Sequence of chain 32.B:
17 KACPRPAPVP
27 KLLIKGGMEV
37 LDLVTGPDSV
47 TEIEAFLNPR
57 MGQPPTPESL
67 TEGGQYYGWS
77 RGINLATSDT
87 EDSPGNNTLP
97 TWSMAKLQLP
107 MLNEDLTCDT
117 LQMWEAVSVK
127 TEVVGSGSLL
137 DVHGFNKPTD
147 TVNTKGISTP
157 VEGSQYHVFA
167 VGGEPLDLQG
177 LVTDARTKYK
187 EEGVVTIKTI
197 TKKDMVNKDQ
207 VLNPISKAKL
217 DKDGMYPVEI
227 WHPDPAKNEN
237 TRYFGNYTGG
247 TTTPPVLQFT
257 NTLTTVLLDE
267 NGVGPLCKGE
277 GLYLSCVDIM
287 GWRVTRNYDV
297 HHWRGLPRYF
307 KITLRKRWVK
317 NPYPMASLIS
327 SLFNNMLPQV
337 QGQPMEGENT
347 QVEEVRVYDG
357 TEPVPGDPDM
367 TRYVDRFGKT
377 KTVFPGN

Binding-site contacts:
Ligand atom C5 contacts residue TYR72 of chain 32.B at 3.9 Å (hydrophobic).
Ligand atom O6 contacts residue ASN93 of chain 32.B at 3.2 Å (h-bond).
Ligand atom C1 contacts residue TYR72 of chain 32.B at 4.1 Å (hydrophobic).
Ligand atom C4 contacts residue GLY78 of chain 32.B at 3.6 Å.
Ligand atom N5 contacts residue TYR72 of chain 32.B at 3.1 Å (h-bond).
Ligand atom C3 contacts residue ARG77 of chain 32.B at 3.9 Å.
Ligand atom C3 contacts residue GLY78 of chain 32.B at 4.1 Å.
Ligand atom O4 contacts residue HIS298 of chain 32.B at 2.9 Å (h-bond).
Ligand atom O4 contacts residue ILE79 of chain 32.B at 3.6 Å (h-bond).
Ligand atom O4 contacts residue GLY78 of chain 32.B at 3.0 Å.
Ligand atom C6 contacts residue ASN93 of chain 32.B at 3.2 Å.
Ligand atom O1B contacts residue ASN80 of chain 32.B at 4.3 Å.
Ligand atom C3 contacts residue HIS298 of chain 32.B at 3.4 Å.
Ligand atom O8 contacts residue ARG77 of chain 32.B at 3.4 Å (salt-bridge).
Ligand atom C3 contacts residue GLY78 of chain 32.B at 3.9 Å.
Ligand atom C4 contacts residue HIS298 of chain 32.B at 3.4 Å.
Ligand atom O1B contacts residue ARG77 of chain 32.B at 3.1 Å (salt-bridge).
Ligand atom O4 contacts residue ASN80 of chain 32.B at 4.2 Å.
Ligand atom C3 contacts residue VAL296 of chain 32.B at 3.5 Å (hydrophobic).
Ligand atom C4 contacts residue TYR72 of chain 32.B at 4.1 Å (hydrophobic).
Ligand atom O1A contacts residue TYR72 of chain 32.B at 3.4 Å.
Ligand atom C2 contacts residue GLY78 of chain 32.B at 4.1 Å.
Ligand atom C7 contacts residue TYR72 of chain 32.B at 4.3 Å (hydrophobic).
Ligand atom O1B contacts residue SER89 of chain 32.B at 4.1 Å.
Ligand atom O4 contacts residue VAL296 of chain 32.B at 4.0 Å.
Ligand atom C10 contacts residue TYR72 of chain 32.B at 4.1 Å (hydrophobic).
Ligand atom C5 contacts residue ASN93 of chain 32.B at 4.3 Å.
Ligand atom C4 contacts residue ARG77 of chain 32.B at 4.0 Å.
Ligand atom C11 contacts residue TYR72 of chain 32.B at 4.0 Å (hydrophobic).
Ligand atom C6 contacts residue TYR72 of chain 32.B at 4.0 Å (hydrophobic).
Ligand atom C8 contacts residue ARG77 of chain 32.B at 4.3 Å.
Ligand atom C1 contacts residue ARG77 of chain 32.B at 3.4 Å.
Ligand atom O4 contacts residue THR291 of chain 32.B at 3.1 Å.
Ligand atom O3 contacts residue GLY78 of chain 32.B at 3.4 Å.
Ligand atom O1A contacts residue ARG77 of chain 32.B at 2.9 Å (salt-bridge).
Ligand atom C11 contacts residue ASP85 of chain 32.C at 4.0 Å.
Ligand atom O3 contacts residue VAL296 of chain 32.B at 4.0 Å.
Ligand atom O1A contacts residue GLY78 of chain 32.B at 4.0 Å.
Ligand atom O8 contacts residue TYR72 of chain 32.B at 3.4 Å (h-bond).
Ligand atom O1B contacts residue TYR72 of chain 32.B at 4.2 Å.

The protein below binds the small molecule below.
Small molecule (SMILES): CC(=O)N[C@@H]1[C@@H](O[C@@H]2O[C@H](CO)[C@H](O)[C@H](O[C@]3(C(=O)O)C[C@H](O)[C@@H](NC(C)=O)[C@H]([C@H](O)[C@H](O)CO)O3)[C@H]2O)[C@H](O)[C@@H](CO[C@]2(C(=O)O)C[C@H](O)[C@@H](NC(C)=O)[C@H]([C@H](O)[C@H](O)CO)O2)O[C@H]1O

Sequence of chain 32.C:
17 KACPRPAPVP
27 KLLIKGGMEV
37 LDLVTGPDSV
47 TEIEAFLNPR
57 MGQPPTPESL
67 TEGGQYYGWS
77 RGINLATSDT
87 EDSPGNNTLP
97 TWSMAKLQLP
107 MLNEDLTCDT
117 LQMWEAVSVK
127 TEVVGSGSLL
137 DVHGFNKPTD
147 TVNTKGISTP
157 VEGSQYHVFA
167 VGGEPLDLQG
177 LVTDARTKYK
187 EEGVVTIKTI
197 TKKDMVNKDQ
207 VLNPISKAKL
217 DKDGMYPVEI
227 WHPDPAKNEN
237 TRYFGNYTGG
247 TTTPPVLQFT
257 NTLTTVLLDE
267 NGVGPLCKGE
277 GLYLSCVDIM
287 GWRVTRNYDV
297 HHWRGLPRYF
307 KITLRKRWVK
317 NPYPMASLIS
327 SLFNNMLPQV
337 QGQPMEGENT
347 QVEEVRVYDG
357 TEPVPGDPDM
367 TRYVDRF